A protein and the small-molecule ligand that binds it are described below.
Small molecule (SMILES): C[C@]12CC[C@@H]3c4ccc(O[C@@H]5O[C@H](C(=O)O)[C@@H](O)[C@H](O)[C@H]5O)cc4CC[C@H]3[C@@H]1C[C@@H](O)[C@@H]2O

Binding-site contacts:
Ligand atom C23 contacts residue TYR33 of chain 2.B at 3.6 Å (hydrophobic).
Ligand atom C12 contacts residue TYR104 of chain 2.B at 3.9 Å (hydrophobic).
Ligand atom O20 contacts residue TYR101 of chain 2.B at 3.4 Å (h-bond).
Ligand atom C2 contacts residue ASN100 of chain 2.B at 3.2 Å.
Ligand atom C22 contacts residue TYR33 of chain 2.B at 3.8 Å (hydrophobic).
Ligand atom C2 contacts residue LEU99 of chain 2.B at 3.8 Å (hydrophobic).
Ligand atom O20 contacts residue ASN100 of chain 2.B at 3.5 Å.
Ligand atom C17 contacts residue VAL99 of chain 2.A at 3.7 Å (hydrophobic).
Ligand atom C23 contacts residue THR31 of chain 2.B at 3.2 Å.
Ligand atom C25 contacts residue TYR101 of chain 2.B at 4.0 Å (hydrophobic).
Ligand atom C2 contacts residue GLY105 of chain 2.B at 3.7 Å.
Ligand atom C26 contacts residue TYR101 of chain 2.B at 3.5 Å (hydrophobic).
Ligand atom C4 contacts residue TYR33 of chain 2.B at 3.6 Å (hydrophobic).
Ligand atom C21 contacts residue TYR33 of chain 2.B at 3.6 Å (hydrophobic).
Ligand atom O29 contacts residue THR31 of chain 2.B at 2.5 Å (h-bond).
Ligand atom C6 contacts residue TYR33 of chain 2.B at 3.7 Å (hydrophobic).
Ligand atom C5 contacts residue TYR33 of chain 2.B at 4.0 Å (hydrophobic).
Ligand atom O31 contacts residue TYR101 of chain 2.B at 3.4 Å.
Ligand atom C10 contacts residue TYR104 of chain 2.B at 3.8 Å (hydrophobic).
Ligand atom C22 contacts residue LEU99 of chain 2.B at 3.6 Å (hydrophobic).
Ligand atom O28 contacts residue TYR32 of chain 2.B at 3.5 Å.
Ligand atom O19 contacts residue LEU101 of chain 2.A at 3.1 Å (h-bond).
Ligand atom O19 contacts residue VAL99 of chain 2.A at 3.8 Å.
Ligand atom O30 contacts residue THR31 of chain 2.B at 3.8 Å.
Ligand atom O29 contacts residue TYR32 of chain 2.B at 3.8 Å.
Ligand atom O19 contacts residue PRO100 of chain 2.A at 3.4 Å.
Ligand atom C7 contacts residue ILE58 of chain 2.B at 3.7 Å (hydrophobic).
Ligand atom C2 contacts residue TYR104 of chain 2.B at 3.7 Å (hydrophobic).
Ligand atom C3 contacts residue LEU99 of chain 2.B at 4.0 Å (hydrophobic).
Ligand atom C25 contacts residue TYR33 of chain 2.B at 3.5 Å (hydrophobic).
Ligand atom C9 contacts residue TYR104 of chain 2.B at 3.6 Å (hydrophobic).
Ligand atom O33 contacts residue VAL99 of chain 2.A at 3.2 Å.
Ligand atom O28 contacts residue LEU99 of chain 2.B at 2.8 Å (h-bond).
Ligand atom O20 contacts residue LEU99 of chain 2.B at 3.9 Å.
Ligand atom O27 contacts residue TYR101 of chain 2.B at 3.5 Å.
Ligand atom C11 contacts residue TYR104 of chain 2.B at 3.5 Å (hydrophobic).
Ligand atom C1 contacts residue TYR104 of chain 2.B at 3.4 Å (hydrophobic).
Ligand atom O28 contacts residue TYR33 of chain 2.B at 2.7 Å (h-bond).
Ligand atom C1 contacts residue GLY105 of chain 2.B at 3.6 Å.
Ligand atom C3 contacts residue ASN100 of chain 2.B at 3.9 Å.

Sequence of chain 2.B:
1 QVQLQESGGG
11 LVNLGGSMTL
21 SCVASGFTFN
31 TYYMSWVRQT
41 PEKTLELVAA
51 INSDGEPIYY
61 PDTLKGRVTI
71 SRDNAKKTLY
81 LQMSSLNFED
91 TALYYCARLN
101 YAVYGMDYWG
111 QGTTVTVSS

Sequence of chain 2.A:
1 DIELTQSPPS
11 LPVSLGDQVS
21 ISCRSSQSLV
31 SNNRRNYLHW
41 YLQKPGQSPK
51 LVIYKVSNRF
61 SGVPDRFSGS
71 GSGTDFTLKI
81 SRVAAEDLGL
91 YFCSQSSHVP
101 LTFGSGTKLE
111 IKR